Binding-site contacts:
Ligand atom C3 contacts residue GLU90 of chain 1.A at 4.1 Å.
Ligand atom O6 contacts residue THR322 of chain 1.A at 3.4 Å (h-bond).
Ligand atom O7 contacts residue TYR319 of chain 1.A at 4.2 Å.
Ligand atom O7 contacts residue THR89 of chain 1.A at 3.1 Å (h-bond).
Ligand atom O3 contacts residue GLU90 of chain 1.A at 3.4 Å (salt-bridge).
Ligand atom O6 contacts residue GLY321 of chain 1.A at 3.0 Å.
Ligand atom O7 contacts residue GLY91 of chain 1.A at 4.5 Å.
Ligand atom O7 contacts residue ASN253 of chain 1.A at 3.4 Å (h-bond).
Ligand atom O7 contacts residue PRO252 of chain 1.A at 3.5 Å.
Ligand atom N2 contacts residue THR89 of chain 1.A at 4.2 Å.
Ligand atom C7 contacts residue TYR319 of chain 1.A at 3.7 Å (hydrophobic).
Ligand atom C7 contacts residue ASN253 of chain 1.A at 4.5 Å.
Ligand atom O3 contacts residue GLY91 of chain 1.A at 3.3 Å.
Ligand atom O3 contacts residue VAL250 of chain 1.A at 4.0 Å.
Ligand atom C7 contacts residue THR89 of chain 1.A at 3.4 Å.
Ligand atom O3 contacts residue ALA251 of chain 1.A at 3.8 Å.
Ligand atom C7 contacts residue PRO252 of chain 1.A at 4.3 Å (hydrophobic).
Ligand atom C4 contacts residue VAL250 of chain 1.A at 4.1 Å (hydrophobic).
Ligand atom O4 contacts residue VAL250 of chain 1.A at 3.5 Å.
Ligand atom C2 contacts residue TYR319 of chain 1.A at 4.4 Å (hydrophobic).
Ligand atom C6 contacts residue GLY321 of chain 1.A at 3.9 Å.
Ligand atom O4 contacts residue GLU90 of chain 1.A at 3.9 Å.
Ligand atom N2 contacts residue TYR319 of chain 1.A at 3.8 Å.
Ligand atom O3 contacts residue PRO252 of chain 1.A at 4.2 Å.
Ligand atom C8 contacts residue TYR319 of chain 1.A at 3.2 Å (hydrophobic).
Ligand atom O3 contacts residue GLU318 of chain 1.A at 4.0 Å.
Ligand atom C8 contacts residue THR89 of chain 1.A at 3.3 Å.
Ligand atom C4 contacts residue GLU318 of chain 1.A at 4.2 Å.

A small-molecule ligand and the protein it binds are described below.
Small molecule (SMILES): CC(=O)N[C@H]1[C@@H](O[C@H]2[C@H](O)[C@@H](NC(C)=O)CO[C@@H]2CO)O[C@H](CO)[C@@H](O)[C@@H]1O

Sequence of chain 1.A:
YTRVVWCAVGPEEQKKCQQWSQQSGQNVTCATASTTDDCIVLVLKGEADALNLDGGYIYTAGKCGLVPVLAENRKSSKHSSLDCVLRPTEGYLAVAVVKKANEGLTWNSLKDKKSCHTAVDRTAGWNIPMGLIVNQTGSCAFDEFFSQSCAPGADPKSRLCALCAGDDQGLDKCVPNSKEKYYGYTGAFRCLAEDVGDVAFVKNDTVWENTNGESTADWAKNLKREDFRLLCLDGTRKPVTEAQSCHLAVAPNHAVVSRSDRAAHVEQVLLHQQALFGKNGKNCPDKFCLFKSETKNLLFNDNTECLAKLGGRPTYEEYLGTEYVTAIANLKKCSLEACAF